This protein binds this small molecule.
Small molecule (SMILES): O=S1(=O)N[C@@H]2[C@H](O)[C@@H](O)[C@H](O)[C@@H](CO)[C@@H]2O1

Binding-site contacts:
Ligand atom N1 contacts residue ASP226 of chain 1.A at 3.0 Å (salt-bridge).
Ligand atom O4 contacts residue TYR400 of chain 1.A at 4.1 Å.
Ligand atom O5 contacts residue ILE101 of chain 1.A at 3.8 Å.
Ligand atom O5 contacts residue GLU429 of chain 1.A at 2.7 Å (salt-bridge).
Ligand atom C4 contacts residue TYR400 of chain 1.A at 3.9 Å (hydrophobic).
Ligand atom O3 contacts residue ARG340 of chain 1.A at 3.1 Å (salt-bridge).
Ligand atom O4 contacts residue PRO341 of chain 1.A at 3.6 Å.
Ligand atom O7 contacts residue THR428 of chain 1.A at 3.0 Å (h-bond).
Ligand atom O2 contacts residue GLU342 of chain 1.A at 4.0 Å.
Ligand atom C6 contacts residue THR428 of chain 1.A at 3.5 Å.
Ligand atom O4 contacts residue GLU342 of chain 1.A at 2.7 Å (salt-bridge).
Ligand atom O5 contacts residue TYR400 of chain 1.A at 3.8 Å.
Ligand atom C6 contacts residue CA1 of chain 1.D at 3.4 Å.
Ligand atom C1 contacts residue CA1 of chain 1.D at 4.0 Å.
Ligand atom C5 contacts residue GLU404 of chain 1.A at 3.3 Å.
Ligand atom O2 contacts residue ASP226 of chain 1.A at 3.5 Å (salt-bridge).
Ligand atom O6 contacts residue CA1 of chain 1.D at 2.5 Å.
Ligand atom C6 contacts residue GLU404 of chain 1.A at 3.2 Å.
Ligand atom O6 contacts residue GLU342 of chain 1.A at 4.1 Å.
Ligand atom C3 contacts residue TYR400 of chain 1.A at 3.6 Å (hydrophobic).
Ligand atom S1 contacts residue ASP226 of chain 1.A at 3.6 Å.
Ligand atom O7 contacts residue CA1 of chain 1.D at 2.4 Å.
Ligand atom O6 contacts residue GLU429 of chain 1.A at 4.1 Å.
Ligand atom C6 contacts residue GLU429 of chain 1.A at 3.2 Å.
Ligand atom O4 contacts residue ARG340 of chain 1.A at 2.8 Å (salt-bridge).
Ligand atom C4 contacts residue PRO341 of chain 1.A at 3.7 Å (hydrophobic).
Ligand atom O6 contacts residue GLU404 of chain 1.A at 2.6 Å (salt-bridge).
Ligand atom C5 contacts residue GLU429 of chain 1.A at 3.2 Å.
Ligand atom O2 contacts residue SER287 of chain 1.A at 3.0 Å.
Ligand atom C4 contacts residue ARG340 of chain 1.A at 3.7 Å.
Ligand atom C5 contacts residue TYR400 of chain 1.A at 3.9 Å (hydrophobic).
Ligand atom C1 contacts residue GLU342 of chain 1.A at 3.9 Å.
Ligand atom C7 contacts residue CA1 of chain 1.D at 3.4 Å.
Ligand atom C2 contacts residue ARG340 of chain 1.A at 4.0 Å.
Ligand atom O6 contacts residue THR428 of chain 1.A at 2.9 Å (h-bond).
Ligand atom C3 contacts residue ARG340 of chain 1.A at 3.8 Å.
Ligand atom C4 contacts residue GLU404 of chain 1.A at 3.9 Å.
Ligand atom O5 contacts residue ARG102 of chain 1.A at 4.1 Å.
Ligand atom O1 contacts residue ASP226 of chain 1.A at 4.0 Å.
Ligand atom C4 contacts residue GLU342 of chain 1.A at 3.1 Å.

Sequence of chain 1.A:
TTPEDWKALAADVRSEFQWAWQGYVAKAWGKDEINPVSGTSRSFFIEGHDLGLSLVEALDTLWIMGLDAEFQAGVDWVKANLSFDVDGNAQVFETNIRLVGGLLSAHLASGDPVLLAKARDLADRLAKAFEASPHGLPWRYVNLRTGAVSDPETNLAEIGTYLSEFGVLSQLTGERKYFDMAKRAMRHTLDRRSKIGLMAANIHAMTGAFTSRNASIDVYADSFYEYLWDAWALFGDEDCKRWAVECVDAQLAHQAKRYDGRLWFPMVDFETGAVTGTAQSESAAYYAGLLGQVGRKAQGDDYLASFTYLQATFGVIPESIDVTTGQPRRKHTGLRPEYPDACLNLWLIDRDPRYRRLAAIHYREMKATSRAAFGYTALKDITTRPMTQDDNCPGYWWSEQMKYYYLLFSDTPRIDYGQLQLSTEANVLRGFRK